Binding-site contacts:
Ligand atom O5' contacts residue GLY176 of chain 1.U at 3.3 Å.
Ligand atom C2' contacts residue GLN434 of chain 1.U at 3.4 Å.
Ligand atom O1G contacts residue ARG173 of chain 1.U at 3.5 Å.
Ligand atom O2G contacts residue MG1 of chain 1.BB at 2.2 Å.
Ligand atom PB contacts residue MG1 of chain 1.BB at 3.6 Å.
Ligand atom O1B contacts residue GLY176 of chain 1.U at 3.6 Å (h-bond).
Ligand atom N1 contacts residue ARG364 of chain 1.U at 3.6 Å.
Ligand atom N3B contacts residue GLN174 of chain 1.U at 2.8 Å (h-bond).
Ligand atom O1G contacts residue GLN174 of chain 1.U at 3.0 Å (h-bond).
Ligand atom N7 contacts residue ALA179 of chain 1.U at 3.5 Å.
Ligand atom O1B contacts residue GLN174 of chain 1.U at 3.2 Å (h-bond).
Ligand atom PA contacts residue GLY176 of chain 1.U at 3.7 Å.
Ligand atom N6 contacts residue GLN432 of chain 1.U at 2.8 Å (h-bond).
Ligand atom O3A contacts residue THR178 of chain 1.U at 3.5 Å (h-bond).
Ligand atom O2' contacts residue GLN434 of chain 1.U at 3.0 Å (h-bond).
Ligand atom C6 contacts residue GLN432 of chain 1.U at 3.4 Å.
Ligand atom C5' contacts residue GLN174 of chain 1.U at 3.6 Å.
Ligand atom O2B contacts residue LYS177 of chain 1.U at 3.6 Å.
Ligand atom C6 contacts residue ARG364 of chain 1.U at 3.8 Å.
Ligand atom O2B contacts residue THR178 of chain 1.U at 2.6 Å (h-bond).
Ligand atom C1' contacts residue PHE359 of chain 1.U at 3.8 Å (hydrophobic).
Ligand atom C8 contacts residue ALA179 of chain 1.U at 3.5 Å (hydrophobic).
Ligand atom O1A contacts residue ALA179 of chain 1.U at 2.7 Å (h-bond).
Ligand atom O4' contacts residue PHE359 of chain 1.U at 3.4 Å.
Ligand atom PG contacts residue GLN174 of chain 1.U at 3.5 Å.
Ligand atom O1A contacts residue THR178 of chain 1.U at 3.3 Å (h-bond).
Ligand atom O3A contacts residue LYS177 of chain 1.U at 2.7 Å (salt-bridge).
Ligand atom O3A contacts residue GLY176 of chain 1.U at 3.1 Å (h-bond).
Ligand atom O3G contacts residue GLN174 of chain 1.U at 3.0 Å (h-bond).
Ligand atom PG contacts residue MG1 of chain 1.BB at 3.5 Å.
Ligand atom C8 contacts residue GLN434 of chain 1.U at 3.6 Å.
Ligand atom O1B contacts residue LYS177 of chain 1.U at 3.4 Å (salt-bridge).
Ligand atom O1B contacts residue THR175 of chain 1.U at 3.1 Å (h-bond).
Ligand atom N1 contacts residue GLN432 of chain 1.U at 3.3 Å (h-bond).
Ligand atom O1A contacts residue GLY176 of chain 1.U at 3.5 Å.
Ligand atom O1A contacts residue LYS177 of chain 1.U at 3.7 Å.
Ligand atom C2 contacts residue TYR374 of chain 1.X at 3.8 Å (hydrophobic).
Ligand atom O2A contacts residue GLN174 of chain 1.U at 3.8 Å.
Ligand atom O2B contacts residue MG1 of chain 1.BB at 2.2 Å.
Ligand atom PB contacts residue LYS177 of chain 1.U at 3.5 Å.

Sequence of chain 1.U:
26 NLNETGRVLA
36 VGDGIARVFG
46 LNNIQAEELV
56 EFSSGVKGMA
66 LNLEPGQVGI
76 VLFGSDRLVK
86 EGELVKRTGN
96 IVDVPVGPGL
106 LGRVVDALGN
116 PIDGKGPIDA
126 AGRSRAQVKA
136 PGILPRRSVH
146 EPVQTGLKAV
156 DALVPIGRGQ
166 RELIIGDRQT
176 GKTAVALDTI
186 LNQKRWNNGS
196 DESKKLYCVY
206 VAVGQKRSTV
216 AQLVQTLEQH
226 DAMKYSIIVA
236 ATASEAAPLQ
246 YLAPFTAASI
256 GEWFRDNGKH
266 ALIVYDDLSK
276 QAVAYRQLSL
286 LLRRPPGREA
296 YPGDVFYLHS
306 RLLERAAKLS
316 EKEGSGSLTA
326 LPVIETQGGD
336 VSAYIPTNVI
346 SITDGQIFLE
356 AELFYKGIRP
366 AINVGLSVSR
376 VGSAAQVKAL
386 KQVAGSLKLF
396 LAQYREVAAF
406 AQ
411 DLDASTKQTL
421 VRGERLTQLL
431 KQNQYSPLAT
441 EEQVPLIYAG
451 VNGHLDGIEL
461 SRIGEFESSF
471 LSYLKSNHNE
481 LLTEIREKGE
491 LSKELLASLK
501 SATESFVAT

The small molecule below binds the protein below.
Small molecule (SMILES): Nc1ncnc2c1ncn2[C@@H]1O[C@H](CO[P](=O)(O)O[P](=O)(O)NP(=O)(O)O)[C@@H](O)[C@H]1O

Sequence of chain 1.X:
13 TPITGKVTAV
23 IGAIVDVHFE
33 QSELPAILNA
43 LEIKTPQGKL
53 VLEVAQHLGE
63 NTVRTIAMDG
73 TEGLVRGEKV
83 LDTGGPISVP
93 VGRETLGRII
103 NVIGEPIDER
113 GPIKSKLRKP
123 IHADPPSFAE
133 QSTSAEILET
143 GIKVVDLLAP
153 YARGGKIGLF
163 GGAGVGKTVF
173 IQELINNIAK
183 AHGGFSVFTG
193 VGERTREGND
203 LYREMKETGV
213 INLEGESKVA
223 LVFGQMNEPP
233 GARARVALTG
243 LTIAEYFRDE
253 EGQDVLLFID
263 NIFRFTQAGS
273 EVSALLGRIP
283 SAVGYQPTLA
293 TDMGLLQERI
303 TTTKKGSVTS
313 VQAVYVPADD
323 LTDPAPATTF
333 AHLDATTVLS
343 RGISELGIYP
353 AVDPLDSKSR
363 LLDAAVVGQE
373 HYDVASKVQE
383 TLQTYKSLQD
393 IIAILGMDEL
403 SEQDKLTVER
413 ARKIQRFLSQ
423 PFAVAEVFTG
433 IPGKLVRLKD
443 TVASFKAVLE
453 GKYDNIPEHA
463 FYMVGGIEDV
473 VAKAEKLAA